Sequence of chain 1.A:
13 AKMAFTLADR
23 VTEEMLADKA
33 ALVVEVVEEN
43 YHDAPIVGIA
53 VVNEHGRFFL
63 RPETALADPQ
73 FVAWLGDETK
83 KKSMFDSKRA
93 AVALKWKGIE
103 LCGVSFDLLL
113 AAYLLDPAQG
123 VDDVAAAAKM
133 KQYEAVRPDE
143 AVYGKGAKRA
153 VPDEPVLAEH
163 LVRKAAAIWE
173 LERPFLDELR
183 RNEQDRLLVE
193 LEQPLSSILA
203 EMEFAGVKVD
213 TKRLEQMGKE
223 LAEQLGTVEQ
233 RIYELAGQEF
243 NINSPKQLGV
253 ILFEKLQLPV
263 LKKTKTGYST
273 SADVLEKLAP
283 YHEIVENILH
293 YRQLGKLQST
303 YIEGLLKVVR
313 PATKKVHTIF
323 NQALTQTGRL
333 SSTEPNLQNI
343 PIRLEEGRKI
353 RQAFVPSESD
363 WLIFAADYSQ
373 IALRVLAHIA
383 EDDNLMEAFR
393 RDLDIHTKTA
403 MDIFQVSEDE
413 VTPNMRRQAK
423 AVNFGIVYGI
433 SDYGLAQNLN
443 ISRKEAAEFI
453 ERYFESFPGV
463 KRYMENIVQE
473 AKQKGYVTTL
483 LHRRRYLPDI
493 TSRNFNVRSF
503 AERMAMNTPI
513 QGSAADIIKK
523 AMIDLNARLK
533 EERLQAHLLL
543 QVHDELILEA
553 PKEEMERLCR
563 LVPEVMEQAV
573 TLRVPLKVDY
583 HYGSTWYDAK

This small molecule binds to this protein.
Small molecule (SMILES): Nc1ccn([C@H]2C[C@H](O)[C@@H](CO[P](=O)(O)O[P](=O)(O)OP(=O)(O)O)O2)c(=O)n1

Binding-site contacts:
Ligand atom C4 contacts residue GLU185 of chain 1.A at 3.6 Å.
Ligand atom C2 contacts residue LEU189 of chain 1.A at 3.8 Å (hydrophobic).
Ligand atom N3 contacts residue ARG188 of chain 1.A at 3.2 Å (salt-bridge).
Ligand atom O2 contacts residue ARG188 of chain 1.A at 3.3 Å (salt-bridge).
Ligand atom C2 contacts residue ARG188 of chain 1.A at 3.5 Å.
Ligand atom C1' contacts residue LEU483 of chain 1.A at 3.4 Å (hydrophobic).
Ligand atom C4 contacts residue ASP187 of chain 1.A at 3.6 Å.
Ligand atom C4' contacts residue LEU482 of chain 1.A at 3.8 Å (hydrophobic).
Ligand atom O3' contacts residue LEU483 of chain 1.A at 3.8 Å.
Ligand atom C5' contacts residue HIS484 of chain 1.A at 3.8 Å.
Ligand atom C2' contacts residue MPD1 of chain 1.I at 3.8 Å.
Ligand atom N1 contacts residue GLU185 of chain 1.A at 3.1 Å (salt-bridge).
Ligand atom O2 contacts residue LEU189 of chain 1.A at 2.8 Å (h-bond).
Ligand atom O4' contacts residue LEU483 of chain 1.A at 3.7 Å.
Ligand atom N4 contacts residue GLU185 of chain 1.A at 3.9 Å.
Ligand atom C2 contacts residue GLN186 of chain 1.A at 3.8 Å.
Ligand atom O2 contacts residue ASP187 of chain 1.A at 3.9 Å.
Ligand atom C4 contacts residue ARG188 of chain 1.A at 3.9 Å.
Ligand atom PG contacts residue HIS484 of chain 1.A at 3.7 Å.
Ligand atom C1' contacts residue HIS484 of chain 1.A at 3.5 Å.
Ligand atom C2 contacts residue GLU185 of chain 1.A at 2.9 Å.
Ligand atom N3 contacts residue GLU185 of chain 1.A at 3.1 Å (salt-bridge).
Ligand atom C6 contacts residue GLU185 of chain 1.A at 3.6 Å.
Ligand atom N4 contacts residue ASP187 of chain 1.A at 2.7 Å (salt-bridge).
Ligand atom O1B contacts residue GLU185 of chain 1.A at 3.2 Å (salt-bridge).
Ligand atom O2 contacts residue GLU185 of chain 1.A at 3.2 Å (salt-bridge).
Ligand atom O3' contacts residue MPD1 of chain 1.I at 3.1 Å.
Ligand atom N3 contacts residue ASP187 of chain 1.A at 3.5 Å (salt-bridge).
Ligand atom N3 contacts residue GLN186 of chain 1.A at 3.5 Å (h-bond).
Ligand atom O5' contacts residue HIS484 of chain 1.A at 3.8 Å.
Ligand atom N1 contacts residue HIS484 of chain 1.A at 3.5 Å (h-bond).
Ligand atom C1' contacts residue GLU185 of chain 1.A at 3.8 Å.
Ligand atom O3G contacts residue HIS484 of chain 1.A at 3.5 Å (h-bond).
Ligand atom C5 contacts residue GLU185 of chain 1.A at 3.8 Å.
Ligand atom O2 contacts residue GLN186 of chain 1.A at 3.4 Å.
Ligand atom O1B contacts residue HIS484 of chain 1.A at 3.2 Å.
Ligand atom O2G contacts residue HIS484 of chain 1.A at 2.7 Å (h-bond).
Ligand atom C6 contacts residue HIS484 of chain 1.A at 3.6 Å.
Ligand atom O4' contacts residue HIS484 of chain 1.A at 3.0 Å (h-bond).
Ligand atom C2' contacts residue LEU483 of chain 1.A at 3.9 Å (hydrophobic).